Sequence of chain 21.A:
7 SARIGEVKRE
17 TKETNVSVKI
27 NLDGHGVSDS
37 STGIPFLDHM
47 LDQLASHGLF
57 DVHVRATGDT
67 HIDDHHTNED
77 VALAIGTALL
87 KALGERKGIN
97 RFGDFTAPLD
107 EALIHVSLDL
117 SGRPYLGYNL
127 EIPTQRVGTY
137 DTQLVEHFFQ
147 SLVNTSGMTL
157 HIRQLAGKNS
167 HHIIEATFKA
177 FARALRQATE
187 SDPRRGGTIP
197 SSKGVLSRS

Sequence of chain 8.A:
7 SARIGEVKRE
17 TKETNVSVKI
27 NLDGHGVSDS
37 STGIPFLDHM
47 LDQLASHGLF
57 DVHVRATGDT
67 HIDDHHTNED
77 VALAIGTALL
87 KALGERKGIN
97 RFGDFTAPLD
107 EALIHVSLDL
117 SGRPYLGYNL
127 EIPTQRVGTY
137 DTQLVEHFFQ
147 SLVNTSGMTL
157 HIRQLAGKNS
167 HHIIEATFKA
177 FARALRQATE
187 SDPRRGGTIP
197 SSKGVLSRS

A small-molecule ligand and the protein it binds are described below.
Small molecule (SMILES): O=P(O)(O)C[C@@H](O)Cn1cncn1

Sequence of chain 19.A:
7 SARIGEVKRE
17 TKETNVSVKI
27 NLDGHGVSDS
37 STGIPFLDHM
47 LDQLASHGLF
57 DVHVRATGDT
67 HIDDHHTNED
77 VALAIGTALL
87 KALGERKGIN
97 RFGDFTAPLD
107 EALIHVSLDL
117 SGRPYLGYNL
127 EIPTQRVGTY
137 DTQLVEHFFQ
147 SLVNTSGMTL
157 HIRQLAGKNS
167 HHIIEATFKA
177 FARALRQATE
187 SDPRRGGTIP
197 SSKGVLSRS

Binding-site contacts:
Ligand atom O10 contacts residue ARG119 of chain 21.A at 3.0 Å (salt-bridge).
Ligand atom O11 contacts residue ARG119 of chain 21.A at 2.8 Å (salt-bridge).
Ligand atom P9 contacts residue ARG119 of chain 21.A at 3.9 Å.
Ligand atom C5 contacts residue HIS71 of chain 8.A at 3.2 Å.
Ligand atom O10 contacts residue ARG97 of chain 21.A at 2.8 Å (salt-bridge).
Ligand atom P9 contacts residue ARG97 of chain 21.A at 3.7 Å.
Ligand atom C6 contacts residue GLU171 of chain 19.A at 3.1 Å.
Ligand atom C3 contacts residue LEU105 of chain 19.A at 3.8 Å (hydrophobic).
Ligand atom O13 contacts residue GLU171 of chain 19.A at 3.5 Å (salt-bridge).
Ligand atom O11 contacts residue LYS199 of chain 21.A at 2.7 Å (salt-bridge).
Ligand atom C3 contacts residue GLU75 of chain 8.A at 3.8 Å.
Ligand atom C3 contacts residue MN1 of chain 21.B at 3.2 Å.
Ligand atom N2 contacts residue MN1 of chain 21.C at 3.2 Å.
Ligand atom N4 contacts residue HIS168 of chain 19.A at 3.3 Å (h-bond).
Ligand atom N4 contacts residue MN1 of chain 21.B at 2.2 Å.
Ligand atom C5 contacts residue MN1 of chain 21.B at 3.3 Å.
Ligand atom N2 contacts residue GLU171 of chain 19.A at 3.8 Å.
Ligand atom C5 contacts residue HIS168 of chain 19.A at 3.9 Å.
Ligand atom C5 contacts residue MN1 of chain 21.C at 3.3 Å.
Ligand atom O13 contacts residue GLU19 of chain 8.A at 2.7 Å (salt-bridge).
Ligand atom N1 contacts residue MN1 of chain 21.C at 2.3 Å.
Ligand atom O13 contacts residue HIS72 of chain 8.A at 3.1 Å (h-bond).
Ligand atom N1 contacts residue HIS167 of chain 19.A at 3.1 Å (h-bond).
Ligand atom N4 contacts residue HIS71 of chain 8.A at 3.0 Å (h-bond).
Ligand atom C8 contacts residue GLU171 of chain 19.A at 3.5 Å.
Ligand atom C7 contacts residue GLU171 of chain 19.A at 3.5 Å.
Ligand atom C5 contacts residue HIS72 of chain 8.A at 3.6 Å.
Ligand atom C7 contacts residue MN1 of chain 21.C at 3.5 Å.
Ligand atom N4 contacts residue GLU75 of chain 8.A at 3.1 Å (salt-bridge).
Ligand atom P9 contacts residue SER197 of chain 21.A at 3.8 Å.
Ligand atom O13 contacts residue HIS45 of chain 19.A at 3.3 Å (h-bond).
Ligand atom O12 contacts residue SER197 of chain 21.A at 2.6 Å (h-bond).
Ligand atom N1 contacts residue HIS72 of chain 8.A at 3.3 Å (h-bond).
Ligand atom C7 contacts residue GLU19 of chain 8.A at 3.4 Å.
Ligand atom C5 contacts residue HIS167 of chain 19.A at 3.3 Å.
Ligand atom O13 contacts residue MN1 of chain 21.C at 2.4 Å.
Ligand atom N1 contacts residue GLU171 of chain 19.A at 3.1 Å (salt-bridge).
Ligand atom C6 contacts residue MN1 of chain 21.C at 3.5 Å.
Ligand atom O12 contacts residue ARG97 of chain 21.A at 2.8 Å (salt-bridge).
Ligand atom O10 contacts residue LYS175 of chain 19.A at 2.7 Å (salt-bridge).